A small-molecule ligand and the protein it binds are described below.
Small molecule (SMILES): CC(=O)N[C@@H]1[C@@H](O)[C@H](O)[C@@H](CO)O[C@H]1O

Sequence of chain 1.B:
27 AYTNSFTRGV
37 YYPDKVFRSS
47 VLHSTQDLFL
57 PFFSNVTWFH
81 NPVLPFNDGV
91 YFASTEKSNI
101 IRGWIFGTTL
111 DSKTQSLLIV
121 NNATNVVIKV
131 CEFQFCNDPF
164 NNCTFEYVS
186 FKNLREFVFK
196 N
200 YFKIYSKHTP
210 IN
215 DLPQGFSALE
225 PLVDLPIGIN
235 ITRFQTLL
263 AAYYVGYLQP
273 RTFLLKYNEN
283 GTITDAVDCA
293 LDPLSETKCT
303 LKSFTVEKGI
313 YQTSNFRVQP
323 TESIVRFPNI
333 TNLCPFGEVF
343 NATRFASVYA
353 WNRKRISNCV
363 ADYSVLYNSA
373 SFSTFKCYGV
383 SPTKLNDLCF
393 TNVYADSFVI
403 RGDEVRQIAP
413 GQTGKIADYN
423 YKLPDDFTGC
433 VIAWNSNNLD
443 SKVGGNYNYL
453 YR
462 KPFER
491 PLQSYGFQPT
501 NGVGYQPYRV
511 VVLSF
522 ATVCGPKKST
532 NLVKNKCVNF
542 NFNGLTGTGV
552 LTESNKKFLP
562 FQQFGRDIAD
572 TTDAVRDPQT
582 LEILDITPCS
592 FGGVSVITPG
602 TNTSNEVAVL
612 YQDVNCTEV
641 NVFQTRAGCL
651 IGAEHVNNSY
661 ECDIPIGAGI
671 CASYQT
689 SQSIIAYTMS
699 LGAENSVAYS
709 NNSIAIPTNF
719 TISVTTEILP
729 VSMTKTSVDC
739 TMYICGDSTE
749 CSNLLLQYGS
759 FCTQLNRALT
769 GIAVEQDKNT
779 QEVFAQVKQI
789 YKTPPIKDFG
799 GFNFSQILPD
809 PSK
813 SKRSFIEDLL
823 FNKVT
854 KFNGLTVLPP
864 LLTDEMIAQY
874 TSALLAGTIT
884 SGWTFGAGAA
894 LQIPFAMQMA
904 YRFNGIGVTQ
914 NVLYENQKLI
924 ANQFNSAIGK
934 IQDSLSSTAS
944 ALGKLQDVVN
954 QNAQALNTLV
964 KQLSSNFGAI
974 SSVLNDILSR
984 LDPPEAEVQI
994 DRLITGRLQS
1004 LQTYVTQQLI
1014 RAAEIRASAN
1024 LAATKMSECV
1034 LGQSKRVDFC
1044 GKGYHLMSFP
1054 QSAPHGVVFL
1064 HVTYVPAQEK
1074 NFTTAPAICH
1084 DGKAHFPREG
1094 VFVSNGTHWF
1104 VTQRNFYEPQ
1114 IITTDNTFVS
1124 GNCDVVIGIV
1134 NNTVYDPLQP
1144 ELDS

Binding-site contacts:
Ligand atom C4 contacts residue ASN234 of chain 1.B at 4.2 Å.
Ligand atom C3 contacts residue ASN234 of chain 1.B at 3.7 Å.
Ligand atom C7 contacts residue ASN234 of chain 1.B at 3.7 Å.
Ligand atom C2 contacts residue ASN234 of chain 1.B at 2.4 Å.
Ligand atom O7 contacts residue ASN234 of chain 1.B at 4.2 Å.
Ligand atom O5 contacts residue THR108 of chain 1.B at 4.3 Å.
Ligand atom C1 contacts residue ASN234 of chain 1.B at 1.4 Å.
Ligand atom C5 contacts residue ASN234 of chain 1.B at 3.7 Å.
Ligand atom N2 contacts residue ASN234 of chain 1.B at 2.8 Å (h-bond).
Ligand atom O5 contacts residue ASN234 of chain 1.B at 2.4 Å (h-bond).